Sequence of chain 1.A:
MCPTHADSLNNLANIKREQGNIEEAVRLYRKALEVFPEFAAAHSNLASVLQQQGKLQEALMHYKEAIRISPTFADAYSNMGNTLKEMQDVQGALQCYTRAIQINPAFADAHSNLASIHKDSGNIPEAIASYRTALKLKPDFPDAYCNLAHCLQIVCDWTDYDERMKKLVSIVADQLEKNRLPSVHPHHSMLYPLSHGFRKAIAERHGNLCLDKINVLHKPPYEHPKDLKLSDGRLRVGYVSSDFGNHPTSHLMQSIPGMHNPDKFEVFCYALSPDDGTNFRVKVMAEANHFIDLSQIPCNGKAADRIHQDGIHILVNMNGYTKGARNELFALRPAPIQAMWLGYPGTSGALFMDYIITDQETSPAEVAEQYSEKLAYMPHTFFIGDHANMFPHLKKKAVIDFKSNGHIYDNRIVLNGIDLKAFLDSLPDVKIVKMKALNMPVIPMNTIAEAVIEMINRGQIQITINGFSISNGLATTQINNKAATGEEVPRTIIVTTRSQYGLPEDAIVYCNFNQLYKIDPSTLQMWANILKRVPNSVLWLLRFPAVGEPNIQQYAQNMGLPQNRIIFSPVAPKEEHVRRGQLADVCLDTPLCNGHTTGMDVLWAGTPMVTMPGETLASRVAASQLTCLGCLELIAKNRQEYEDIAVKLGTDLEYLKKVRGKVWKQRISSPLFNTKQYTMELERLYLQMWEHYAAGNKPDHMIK

Binding-site contacts:
Ligand atom O contacts residue SER515 of chain 1.A at 3.5 Å.
Ligand atom CD1 contacts residue ILE416 of chain 1.A at 3.6 Å (hydrophobic).
Ligand atom CB contacts residue ILE469 of chain 1.A at 3.8 Å (hydrophobic).
Ligand atom CE2 contacts residue ILE477 of chain 1.A at 3.8 Å (hydrophobic).
Ligand atom CD2 contacts residue ALA491 of chain 1.A at 3.7 Å (hydrophobic).
Ligand atom CB contacts residue GLY518 of chain 1.A at 3.4 Å.
Ligand atom CG2 contacts residue ILE469 of chain 1.A at 3.8 Å (hydrophobic).
Ligand atom CE contacts residue GLN516 of chain 1.A at 3.8 Å.
Ligand atom CD contacts residue ILE472 of chain 1.A at 3.3 Å (hydrophobic).
Ligand atom N contacts residue GLY475 of chain 1.A at 3.7 Å.
Ligand atom OH contacts residue GLU521 of chain 1.A at 3.3 Å.
Ligand atom CE1 contacts residue SER515 of chain 1.A at 3.8 Å.
Ligand atom N contacts residue SER515 of chain 1.A at 3.1 Å (h-bond).
Ligand atom CA contacts residue SER515 of chain 1.A at 3.7 Å.
Ligand atom OXT contacts residue ASN473 of chain 1.A at 3.3 Å (h-bond).
Ligand atom CZ contacts residue LEU519 of chain 1.A at 3.5 Å (hydrophobic).
Ligand atom OH contacts residue LEU519 of chain 1.A at 3.0 Å (h-bond).
Ligand atom CD2 contacts residue ILE477 of chain 1.A at 3.4 Å (hydrophobic).
Ligand atom CD1 contacts residue LEU490 of chain 1.A at 3.6 Å (hydrophobic).
Ligand atom CZ contacts residue GLN494 of chain 1.A at 3.6 Å.
Ligand atom CD1 contacts residue SER515 of chain 1.A at 3.4 Å.
Ligand atom CD contacts residue GLN516 of chain 1.A at 3.5 Å.
Ligand atom CE2 contacts residue GLN494 of chain 1.A at 2.9 Å.
Ligand atom SD contacts residue ARG474 of chain 1.A at 3.5 Å (salt-bridge).
Ligand atom C contacts residue SER515 of chain 1.A at 3.8 Å.
Ligand atom CE1 contacts residue LEU490 of chain 1.A at 3.6 Å (hydrophobic).
Ligand atom CG1 contacts residue SER515 of chain 1.A at 3.5 Å.
Ligand atom CA contacts residue ASN473 of chain 1.A at 3.7 Å.
Ligand atom O contacts residue GLY475 of chain 1.A at 3.2 Å.
Ligand atom CD contacts residue ASN473 of chain 1.A at 3.4 Å.
Ligand atom CG contacts residue ILE472 of chain 1.A at 3.2 Å (hydrophobic).
Ligand atom N contacts residue ASN473 of chain 1.A at 3.1 Å (h-bond).
Ligand atom C contacts residue GLY475 of chain 1.A at 3.8 Å.
Ligand atom N contacts residue SER515 of chain 1.A at 3.6 Å (h-bond).
Ligand atom CZ contacts residue SER515 of chain 1.A at 3.7 Å.
Ligand atom CG contacts residue ASN473 of chain 1.A at 3.6 Å.
Ligand atom CB contacts residue SER515 of chain 1.A at 3.5 Å.
Ligand atom CE1 contacts residue LEU519 of chain 1.A at 3.1 Å (hydrophobic).
Ligand atom CG2 contacts residue PHE405 of chain 1.A at 3.7 Å (hydrophobic).
Ligand atom OG contacts residue ASN473 of chain 1.A at 3.8 Å.

This small molecule binds to this protein.
Small molecule (SMILES): CC[C@H](C)[C@H](NC(=O)[C@H](CO)NC(=O)[C@H](Cc1ccc(O)cc1)NC(=O)[C@H](CCCCN)NC(=O)[C@@H]1CCCN1C(=O)[C@H](CCSC)NC(=O)[C@@H](N)Cc1ccccc1)C(=O)O